A protein and the small-molecule ligand that binds it are described below.
Small molecule (SMILES): CC(=O)N[C@@H]1[C@@H](O)[C@H](O)[C@@H](CO)O[C@H]1O

Sequence of chain 1.F:
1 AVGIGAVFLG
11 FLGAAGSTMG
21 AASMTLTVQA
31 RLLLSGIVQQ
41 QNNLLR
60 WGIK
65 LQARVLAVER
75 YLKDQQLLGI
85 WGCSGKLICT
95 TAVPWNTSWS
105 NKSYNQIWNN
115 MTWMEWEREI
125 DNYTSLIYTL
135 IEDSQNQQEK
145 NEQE

Binding-site contacts:
Ligand atom C8 contacts residue LEU130 of chain 1.F at 3.8 Å (hydrophobic).
Ligand atom N2 contacts residue ASN100 of chain 1.F at 3.0 Å (h-bond).
Ligand atom C7 contacts residue SER102 of chain 1.F at 3.1 Å.
Ligand atom C4 contacts residue ASN100 of chain 1.F at 4.3 Å.
Ligand atom C3 contacts residue ASN100 of chain 1.F at 3.9 Å.
Ligand atom C7 contacts residue ASN100 of chain 1.F at 4.2 Å.
Ligand atom N2 contacts residue SER102 of chain 1.F at 3.2 Å (h-bond).
Ligand atom C5 contacts residue ASN100 of chain 1.F at 3.6 Å.
Ligand atom C2 contacts residue SER102 of chain 1.F at 3.4 Å.
Ligand atom O7 contacts residue SER102 of chain 1.F at 3.0 Å (h-bond).
Ligand atom C2 contacts residue ASN100 of chain 1.F at 2.6 Å.
Ligand atom C1 contacts residue SER102 of chain 1.F at 4.0 Å.
Ligand atom C1 contacts residue ASN100 of chain 1.F at 1.4 Å.
Ligand atom C8 contacts residue SER102 of chain 1.F at 3.9 Å.
Ligand atom O5 contacts residue ASN100 of chain 1.F at 2.4 Å (h-bond).
Ligand atom C8 contacts residue TRP103 of chain 1.F at 4.4 Å (hydrophobic).